Sequence of chain 1.A:
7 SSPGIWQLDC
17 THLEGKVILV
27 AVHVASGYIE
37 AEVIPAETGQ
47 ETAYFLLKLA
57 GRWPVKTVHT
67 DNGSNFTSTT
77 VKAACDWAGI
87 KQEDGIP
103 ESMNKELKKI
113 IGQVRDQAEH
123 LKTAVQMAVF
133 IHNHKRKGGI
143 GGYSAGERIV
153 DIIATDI

A protein and the small-molecule ligand that binds it are described below.
Small molecule (SMILES): OC[C@H]1O[C@@](CO)(O[C@H]2O[C@H](CO)[C@@H](O)[C@H](O)[C@H]2O)[C@@H](O)[C@@H]1O

Binding-site contacts:
Ligand atom C1 contacts residue GLU38 of chain 1.A at 3.2 Å.
Ligand atom C1 contacts residue GLU38 of chain 1.A at 3.7 Å.
Ligand atom C4 contacts residue LYS124 of chain 1.B at 4.0 Å.
Ligand atom O5 contacts residue GLU38 of chain 1.B at 4.0 Å.
Ligand atom C4 contacts residue GLU47 of chain 1.A at 4.0 Å.
Ligand atom C5 contacts residue LYS124 of chain 1.B at 4.0 Å.
Ligand atom O4 contacts residue GLU47 of chain 1.B at 2.8 Å (salt-bridge).
Ligand atom O1 contacts residue GLU38 of chain 1.A at 3.7 Å.
Ligand atom O6 contacts residue VAL39 of chain 1.B at 2.8 Å (h-bond).
Ligand atom O3 contacts residue LYS124 of chain 1.A at 3.5 Å (salt-bridge).
Ligand atom O6 contacts residue LYS124 of chain 1.B at 4.0 Å.
Ligand atom C6 contacts residue VAL39 of chain 1.B at 3.8 Å (hydrophobic).
Ligand atom O5 contacts residue TYR50 of chain 1.B at 4.1 Å.
Ligand atom O2 contacts residue VAL39 of chain 1.A at 3.8 Å.
Ligand atom C1 contacts residue LYS54 of chain 1.A at 3.3 Å.
Ligand atom O4 contacts residue GLU47 of chain 1.A at 3.5 Å (salt-bridge).
Ligand atom O6 contacts residue TYR50 of chain 1.A at 3.9 Å.
Ligand atom C6 contacts residue LYS54 of chain 1.B at 3.9 Å.
Ligand atom C6 contacts residue GLU38 of chain 1.B at 3.3 Å.
Ligand atom O4 contacts residue LYS124 of chain 1.B at 3.0 Å.
Ligand atom C4 contacts residue GLU47 of chain 1.B at 3.6 Å.
Ligand atom O3 contacts residue PRO41 of chain 1.A at 4.2 Å.
Ligand atom O6 contacts residue LYS54 of chain 1.B at 3.5 Å (salt-bridge).
Ligand atom O5 contacts residue GLU38 of chain 1.A at 3.7 Å.
Ligand atom O1 contacts residue LYS54 of chain 1.A at 2.7 Å (salt-bridge).
Ligand atom O6 contacts residue TYR50 of chain 1.B at 3.9 Å.
Ligand atom O2 contacts residue LYS124 of chain 1.A at 3.2 Å (salt-bridge).
Ligand atom O4 contacts residue ILE40 of chain 1.B at 4.0 Å.
Ligand atom C2 contacts residue LYS124 of chain 1.A at 4.1 Å.
Ligand atom O6 contacts residue GLU38 of chain 1.B at 3.8 Å.
Ligand atom C3 contacts residue GLU47 of chain 1.A at 3.3 Å.
Ligand atom O4 contacts residue TYR50 of chain 1.A at 3.8 Å.
Ligand atom C2 contacts residue TYR50 of chain 1.B at 4.0 Å (hydrophobic).
Ligand atom O3 contacts residue GLU47 of chain 1.B at 4.1 Å.
Ligand atom O5 contacts residue LYS54 of chain 1.A at 3.9 Å.
Ligand atom O5 contacts residue LYS54 of chain 1.B at 3.5 Å (salt-bridge).
Ligand atom O3 contacts residue GLU47 of chain 1.A at 3.0 Å (salt-bridge).
Ligand atom C5 contacts residue TYR50 of chain 1.A at 3.4 Å (hydrophobic).
Ligand atom O1 contacts residue TYR50 of chain 1.A at 3.7 Å.
Ligand atom O5 contacts residue TYR50 of chain 1.A at 3.6 Å.

Sequence of chain 1.B:
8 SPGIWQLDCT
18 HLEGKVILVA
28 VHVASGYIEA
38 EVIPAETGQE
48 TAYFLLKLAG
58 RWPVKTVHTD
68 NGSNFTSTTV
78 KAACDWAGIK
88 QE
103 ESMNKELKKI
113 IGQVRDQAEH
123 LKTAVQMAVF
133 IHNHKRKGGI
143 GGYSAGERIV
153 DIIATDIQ